Sequence of chain 1.A:
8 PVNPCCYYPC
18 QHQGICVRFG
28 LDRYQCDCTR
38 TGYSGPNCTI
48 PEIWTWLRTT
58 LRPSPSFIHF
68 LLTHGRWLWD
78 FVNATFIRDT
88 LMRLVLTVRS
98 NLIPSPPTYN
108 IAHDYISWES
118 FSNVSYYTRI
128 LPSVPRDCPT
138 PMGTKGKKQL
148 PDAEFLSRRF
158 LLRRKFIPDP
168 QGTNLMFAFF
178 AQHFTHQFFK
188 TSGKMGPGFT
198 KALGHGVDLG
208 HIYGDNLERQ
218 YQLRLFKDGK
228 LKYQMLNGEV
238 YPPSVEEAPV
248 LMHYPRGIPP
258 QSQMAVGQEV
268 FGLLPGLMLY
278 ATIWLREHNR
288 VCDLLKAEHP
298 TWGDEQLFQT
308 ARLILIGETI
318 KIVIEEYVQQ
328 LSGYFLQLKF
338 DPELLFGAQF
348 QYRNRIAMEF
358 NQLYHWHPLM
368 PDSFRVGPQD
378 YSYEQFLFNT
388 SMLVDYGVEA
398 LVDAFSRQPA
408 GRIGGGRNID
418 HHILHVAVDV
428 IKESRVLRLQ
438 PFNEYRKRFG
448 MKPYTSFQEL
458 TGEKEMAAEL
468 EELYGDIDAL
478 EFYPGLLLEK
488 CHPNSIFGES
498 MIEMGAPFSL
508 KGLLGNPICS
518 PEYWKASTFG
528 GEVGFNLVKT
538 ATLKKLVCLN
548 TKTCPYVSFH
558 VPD

Binding-site contacts:
Ligand atom C5 contacts residue ASN44 of chain 1.A at 3.7 Å.
Ligand atom C3 contacts residue ASN44 of chain 1.A at 3.8 Å.
Ligand atom C2 contacts residue ASN44 of chain 1.A at 2.4 Å.
Ligand atom O5 contacts residue ASN44 of chain 1.A at 2.4 Å (h-bond).
Ligand atom C7 contacts residue ASN44 of chain 1.A at 3.3 Å.
Ligand atom C8 contacts residue ASN44 of chain 1.A at 4.3 Å.
Ligand atom O5 contacts residue PRO16 of chain 1.A at 3.4 Å.
Ligand atom C6 contacts residue PRO16 of chain 1.A at 3.6 Å (hydrophobic).
Ligand atom C4 contacts residue ASN44 of chain 1.A at 4.2 Å.
Ligand atom C1 contacts residue PRO16 of chain 1.A at 4.4 Å (hydrophobic).
Ligand atom C8 contacts residue THR46 of chain 1.A at 4.5 Å.
Ligand atom C5 contacts residue PRO16 of chain 1.A at 4.0 Å (hydrophobic).
Ligand atom C6 contacts residue TYR14 of chain 1.A at 4.5 Å (hydrophobic).
Ligand atom C5 contacts residue TYR31 of chain 1.A at 3.3 Å (hydrophobic).
Ligand atom O6 contacts residue PRO16 of chain 1.A at 4.5 Å.
Ligand atom C6 contacts residue TYR31 of chain 1.A at 3.9 Å (hydrophobic).
Ligand atom C1 contacts residue TYR31 of chain 1.A at 3.2 Å (hydrophobic).
Ligand atom O6 contacts residue TYR14 of chain 1.A at 4.2 Å.
Ligand atom C1 contacts residue ASN44 of chain 1.A at 1.4 Å.
Ligand atom O5 contacts residue TYR31 of chain 1.A at 3.0 Å (h-bond).
Ligand atom N2 contacts residue ASN44 of chain 1.A at 2.9 Å (h-bond).
Ligand atom C8 contacts residue TYR14 of chain 1.A at 4.1 Å (hydrophobic).
Ligand atom O7 contacts residue ASN44 of chain 1.A at 3.6 Å.

This small molecule binds to this protein.
Small molecule (SMILES): CC(=O)N[C@H]1[C@@H](O[C@H]2[C@H](O)[C@@H](NC(C)=O)CO[C@@H]2CO)O[C@H](CO)[C@@H](O)[C@@H]1O